Sequence of chain 1.B:
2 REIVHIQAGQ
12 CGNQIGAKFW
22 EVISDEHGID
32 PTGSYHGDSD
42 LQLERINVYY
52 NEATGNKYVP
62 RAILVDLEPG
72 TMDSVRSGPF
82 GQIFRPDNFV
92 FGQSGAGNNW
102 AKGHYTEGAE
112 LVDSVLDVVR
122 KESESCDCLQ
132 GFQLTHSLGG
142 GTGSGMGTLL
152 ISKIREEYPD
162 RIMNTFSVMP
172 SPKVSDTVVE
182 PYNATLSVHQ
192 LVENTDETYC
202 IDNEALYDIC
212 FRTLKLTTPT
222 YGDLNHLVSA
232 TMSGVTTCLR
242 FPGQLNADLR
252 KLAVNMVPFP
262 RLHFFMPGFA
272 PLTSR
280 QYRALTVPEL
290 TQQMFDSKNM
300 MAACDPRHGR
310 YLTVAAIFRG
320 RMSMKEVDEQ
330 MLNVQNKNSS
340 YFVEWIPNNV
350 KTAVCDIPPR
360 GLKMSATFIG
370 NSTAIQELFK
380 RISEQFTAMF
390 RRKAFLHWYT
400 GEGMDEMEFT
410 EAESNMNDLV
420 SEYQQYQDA

Binding-site contacts:
Ligand atom F22 contacts residue LYS350 of chain 1.B at 3.4 Å.
Ligand atom N09 contacts residue LEU253 of chain 1.B at 3.5 Å.
Ligand atom C05 contacts residue LEU246 of chain 1.B at 3.6 Å (hydrophobic).
Ligand atom C12 contacts residue ASN256 of chain 1.B at 3.8 Å.
Ligand atom C01 contacts residue LYS350 of chain 1.B at 3.5 Å.
Ligand atom C18 contacts residue THR179 of chain 1.A at 3.5 Å.
Ligand atom C02 contacts residue ALA352 of chain 1.B at 3.6 Å (hydrophobic).
Ligand atom C01 contacts residue ALA314 of chain 1.B at 3.7 Å (hydrophobic).
Ligand atom N11 contacts residue LEU246 of chain 1.B at 3.9 Å.
Ligand atom C17 contacts residue LYS350 of chain 1.B at 3.4 Å.
Ligand atom CL1 contacts residue ALA248 of chain 1.B at 3.8 Å.
Ligand atom N07 contacts residue CYS239 of chain 1.B at 3.4 Å.
Ligand atom C02 contacts residue ALA315 of chain 1.B at 3.2 Å (hydrophobic).
Ligand atom C10 contacts residue LEU246 of chain 1.B at 3.7 Å (hydrophobic).
Ligand atom C12 contacts residue LEU253 of chain 1.B at 3.8 Å (hydrophobic).
Ligand atom C02 contacts residue ILE316 of chain 1.B at 3.5 Å (hydrophobic).
Ligand atom C12 contacts residue LYS252 of chain 1.B at 3.7 Å.
Ligand atom C20 contacts residue VAL181 of chain 1.A at 3.3 Å (hydrophobic).
Ligand atom C16 contacts residue LYS350 of chain 1.B at 3.6 Å.
Ligand atom C08 contacts residue LEU253 of chain 1.B at 3.5 Å (hydrophobic).
Ligand atom C14 contacts residue ALA314 of chain 1.B at 3.7 Å (hydrophobic).
Ligand atom C18 contacts residue ASN256 of chain 1.B at 3.5 Å.
Ligand atom C20 contacts residue LYS350 of chain 1.B at 3.4 Å.
Ligand atom C16 contacts residue ASN256 of chain 1.B at 3.5 Å.
Ligand atom CL1 contacts residue LEU253 of chain 1.B at 3.8 Å.
Ligand atom C01 contacts residue ALA315 of chain 1.B at 3.8 Å (hydrophobic).
Ligand atom C08 contacts residue ALA248 of chain 1.B at 3.7 Å (hydrophobic).
Ligand atom C06 contacts residue LEU246 of chain 1.B at 3.5 Å (hydrophobic).
Ligand atom F22 contacts residue LEU246 of chain 1.B at 3.5 Å.
Ligand atom C15 contacts residue ALA314 of chain 1.B at 3.6 Å (hydrophobic).
Ligand atom O19 contacts residue LYS350 of chain 1.B at 3.7 Å.
Ligand atom C15 contacts residue MET257 of chain 1.B at 3.6 Å (hydrophobic).
Ligand atom C17 contacts residue ASN256 of chain 1.B at 3.3 Å.
Ligand atom N09 contacts residue ALA248 of chain 1.B at 3.7 Å.
Ligand atom CL1 contacts residue LEU240 of chain 1.B at 3.7 Å.
Ligand atom C06 contacts residue ALA314 of chain 1.B at 3.8 Å (hydrophobic).
Ligand atom C04 contacts residue CYS239 of chain 1.B at 3.7 Å (hydrophobic).
Ligand atom C03 contacts residue ILE316 of chain 1.B at 3.3 Å (hydrophobic).
Ligand atom C02 contacts residue ALA314 of chain 1.B at 3.9 Å (hydrophobic).
Ligand atom C03 contacts residue CYS239 of chain 1.B at 3.4 Å (hydrophobic).

A protein and the small-molecule ligand that binds it are described below.
Small molecule (SMILES): COc1ccc(N(C)c2nc(Cl)nc3cccc(F)c23)cc1

Sequence of chain 1.A:
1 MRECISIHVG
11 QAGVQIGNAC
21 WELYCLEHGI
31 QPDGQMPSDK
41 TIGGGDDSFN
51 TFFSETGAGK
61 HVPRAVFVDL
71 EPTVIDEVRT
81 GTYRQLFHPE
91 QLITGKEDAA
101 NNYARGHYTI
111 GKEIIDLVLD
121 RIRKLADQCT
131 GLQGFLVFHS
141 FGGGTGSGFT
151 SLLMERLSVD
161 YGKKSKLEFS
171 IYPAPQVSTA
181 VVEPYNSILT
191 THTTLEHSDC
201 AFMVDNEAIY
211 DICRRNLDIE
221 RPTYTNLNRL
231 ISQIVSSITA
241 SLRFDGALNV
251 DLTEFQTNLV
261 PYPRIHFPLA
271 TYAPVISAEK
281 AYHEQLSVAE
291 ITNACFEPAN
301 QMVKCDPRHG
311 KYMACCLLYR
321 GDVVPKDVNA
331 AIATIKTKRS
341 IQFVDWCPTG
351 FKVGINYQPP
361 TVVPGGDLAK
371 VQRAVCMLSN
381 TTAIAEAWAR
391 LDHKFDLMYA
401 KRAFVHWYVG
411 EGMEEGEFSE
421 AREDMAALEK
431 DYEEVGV